Sequence of chain 1.B:
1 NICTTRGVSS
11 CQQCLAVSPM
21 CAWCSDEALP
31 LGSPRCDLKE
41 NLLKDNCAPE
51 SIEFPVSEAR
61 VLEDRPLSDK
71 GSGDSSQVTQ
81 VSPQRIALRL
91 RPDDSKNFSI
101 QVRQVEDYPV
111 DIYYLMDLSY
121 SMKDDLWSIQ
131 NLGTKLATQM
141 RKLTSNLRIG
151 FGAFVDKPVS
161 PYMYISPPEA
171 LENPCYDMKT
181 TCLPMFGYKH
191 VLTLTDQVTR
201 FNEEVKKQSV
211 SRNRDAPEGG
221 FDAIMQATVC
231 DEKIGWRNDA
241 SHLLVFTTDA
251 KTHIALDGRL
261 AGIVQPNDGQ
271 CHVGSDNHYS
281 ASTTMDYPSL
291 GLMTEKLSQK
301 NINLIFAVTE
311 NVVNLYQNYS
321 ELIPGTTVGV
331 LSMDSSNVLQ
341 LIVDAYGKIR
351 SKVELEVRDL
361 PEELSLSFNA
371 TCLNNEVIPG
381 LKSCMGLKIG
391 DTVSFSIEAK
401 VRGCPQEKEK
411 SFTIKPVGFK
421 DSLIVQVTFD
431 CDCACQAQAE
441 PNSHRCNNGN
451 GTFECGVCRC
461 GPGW

Binding-site contacts:
Ligand atom C7 contacts residue LEU315 of chain 1.B at 4.2 Å (hydrophobic).
Ligand atom O7 contacts residue ASN314 of chain 1.B at 4.2 Å.
Ligand atom C6 contacts residue ARG281 of chain 1.A at 3.9 Å.
Ligand atom C8 contacts residue ASN314 of chain 1.B at 4.0 Å.
Ligand atom C7 contacts residue ASN314 of chain 1.B at 4.0 Å.
Ligand atom C2 contacts residue ASN318 of chain 1.B at 2.5 Å.
Ligand atom O5 contacts residue ASN318 of chain 1.B at 2.2 Å (h-bond).
Ligand atom O7 contacts residue MET285 of chain 1.A at 3.7 Å.
Ligand atom C8 contacts residue ASN318 of chain 1.B at 4.4 Å.
Ligand atom C6 contacts residue ARG281 of chain 1.A at 4.2 Å.
Ligand atom C3 contacts residue ASN318 of chain 1.B at 3.8 Å.
Ligand atom C1 contacts residue ASN314 of chain 1.B at 4.0 Å.
Ligand atom N2 contacts residue ASN314 of chain 1.B at 4.3 Å.
Ligand atom C4 contacts residue ASN318 of chain 1.B at 4.1 Å.
Ligand atom O6 contacts residue ARG281 of chain 1.A at 3.4 Å (salt-bridge).
Ligand atom C1 contacts residue ASN318 of chain 1.B at 1.4 Å.
Ligand atom N2 contacts residue ASN318 of chain 1.B at 3.0 Å (h-bond).
Ligand atom C8 contacts residue LEU315 of chain 1.B at 3.7 Å (hydrophobic).
Ligand atom C5 contacts residue ASN318 of chain 1.B at 3.5 Å.
Ligand atom O7 contacts residue TRP262 of chain 1.A at 4.4 Å.
Ligand atom C8 contacts residue TRP262 of chain 1.A at 4.1 Å (hydrophobic).
Ligand atom O7 contacts residue ASN318 of chain 1.B at 2.7 Å (h-bond).
Ligand atom O7 contacts residue LEU315 of chain 1.B at 4.2 Å.
Ligand atom C7 contacts residue ASN318 of chain 1.B at 3.1 Å.

Sequence of chain 1.A:
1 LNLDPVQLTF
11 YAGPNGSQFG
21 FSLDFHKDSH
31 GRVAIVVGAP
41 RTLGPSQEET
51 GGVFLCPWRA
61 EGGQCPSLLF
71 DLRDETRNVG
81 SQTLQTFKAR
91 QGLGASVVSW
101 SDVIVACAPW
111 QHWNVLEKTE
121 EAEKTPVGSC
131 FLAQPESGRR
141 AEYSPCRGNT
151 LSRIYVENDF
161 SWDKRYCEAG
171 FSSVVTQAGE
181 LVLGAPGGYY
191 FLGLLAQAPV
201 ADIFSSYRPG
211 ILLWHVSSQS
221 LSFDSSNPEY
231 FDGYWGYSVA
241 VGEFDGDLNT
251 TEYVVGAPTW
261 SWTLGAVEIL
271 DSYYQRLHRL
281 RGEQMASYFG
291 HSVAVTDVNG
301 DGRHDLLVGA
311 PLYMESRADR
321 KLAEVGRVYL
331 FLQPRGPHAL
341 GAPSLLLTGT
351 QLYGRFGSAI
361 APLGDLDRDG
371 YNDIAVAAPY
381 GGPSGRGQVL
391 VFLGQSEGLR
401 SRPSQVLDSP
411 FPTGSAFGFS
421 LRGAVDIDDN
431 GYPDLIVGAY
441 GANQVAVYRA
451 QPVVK

A small-molecule ligand and the protein it binds are described below.
Small molecule (SMILES): CC(=O)N[C@H]1[C@H](O[C@H]2[C@H](O)[C@@H](NC(C)=O)CO[C@@H]2CO)O[C@H](CO)[C@@H](O[C@@H]2O[C@H](CO[C@H]3O[C@H](CO)[C@@H](O)[C@H](O)[C@@H]3O)[C@@H](O)[C@H](O[C@H]3O[C@H](CO)[C@@H](O)[C@H](O)[C@@H]3O)[C@@H]2O)[C@@H]1O